The protein below binds the small molecule below.
Small molecule (SMILES): N[C@@H](CS)C(=O)O

Sequence of chain 1.A:
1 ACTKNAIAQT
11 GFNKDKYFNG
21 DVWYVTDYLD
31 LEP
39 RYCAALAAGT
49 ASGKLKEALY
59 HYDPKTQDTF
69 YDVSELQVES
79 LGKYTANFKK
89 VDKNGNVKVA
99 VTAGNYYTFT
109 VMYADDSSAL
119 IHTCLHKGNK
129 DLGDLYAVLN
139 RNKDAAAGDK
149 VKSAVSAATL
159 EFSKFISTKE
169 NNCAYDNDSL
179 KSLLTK

Binding-site contacts:
Ligand atom OXT contacts residue HEM1 of chain 1.B at 4.2 Å.
Ligand atom SG contacts residue LEU123 of chain 1.A at 4.0 Å.
Ligand atom O contacts residue LEU130 of chain 1.A at 3.3 Å.
Ligand atom N contacts residue LEU133 of chain 1.A at 3.9 Å.
Ligand atom N contacts residue GLY131 of chain 1.A at 3.8 Å.
Ligand atom C contacts residue LEU130 of chain 1.A at 3.6 Å (hydrophobic).
Ligand atom CA contacts residue LEU123 of chain 1.A at 4.0 Å (hydrophobic).
Ligand atom SG contacts residue HIS59 of chain 1.A at 4.3 Å.
Ligand atom O contacts residue GLY131 of chain 1.A at 3.6 Å.
Ligand atom CB contacts residue LEU123 of chain 1.A at 3.9 Å (hydrophobic).
Ligand atom SG contacts residue HEM1 of chain 1.B at 2.3 Å.
Ligand atom SG contacts residue LEU133 of chain 1.A at 3.9 Å.
Ligand atom OXT contacts residue LEU130 of chain 1.A at 3.4 Å.
Ligand atom CB contacts residue HEM1 of chain 1.B at 3.2 Å.